This protein binds this small molecule.
Small molecule (SMILES): CC[C@H](C)[C@H](N)C(=O)N[C@@H](CC(C)C)C(=O)N1CCC[C@H]1C(=O)N[C@@H](CCSC)C(=O)N[C@@H](Cc1ccc(O)cc1)C(=O)N[C@@H](CCCCN)C(=O)N[C@@H](CC(C)C)C(=O)N[C@@H](CO)C(=O)N1CCC[C@H]1C=O

Binding-site contacts:
Ligand atom C contacts residue VAL1202 of chain 2.QA at 4.2 Å (hydrophobic).
Ligand atom CD2 contacts residue LEU1129 of chain 2.QA at 4.2 Å (hydrophobic).
Ligand atom CD1 contacts residue ASN1122 of chain 2.QA at 4.3 Å.
Ligand atom O contacts residue GLN1063 of chain 2.QA at 2.9 Å (h-bond).
Ligand atom CG contacts residue ALA1120 of chain 2.QA at 4.4 Å (hydrophobic).
Ligand atom O contacts residue HIS1126 of chain 2.QA at 3.3 Å (h-bond).
Ligand atom CD2 contacts residue PHE1125 of chain 2.QA at 4.2 Å (hydrophobic).
Ligand atom CE2 contacts residue ASN1072 of chain 2.QA at 4.4 Å.
Ligand atom CD2 contacts residue HIS1126 of chain 2.QA at 3.4 Å.
Ligand atom CB contacts residue THR1121 of chain 2.QA at 3.3 Å.
Ligand atom CD1 contacts residue GLN1063 of chain 2.QA at 3.8 Å.
Ligand atom CA contacts residue HIS1126 of chain 2.QA at 4.3 Å.
Ligand atom C contacts residue GLN1063 of chain 2.QA at 3.9 Å.
Ligand atom CD2 contacts residue GLN1063 of chain 2.QA at 3.6 Å.
Ligand atom CD1 contacts residue THR1121 of chain 2.QA at 3.0 Å.
Ligand atom CG contacts residue HIS1126 of chain 2.QA at 4.3 Å.
Ligand atom CD2 contacts residue THR1121 of chain 2.QA at 4.0 Å.
Ligand atom CG contacts residue THR1121 of chain 2.QA at 3.3 Å.
Ligand atom CG contacts residue GLN1063 of chain 2.QA at 4.3 Å.
Ligand atom OH contacts residue ASN1072 of chain 2.QA at 3.1 Å (h-bond).
Ligand atom CD1 contacts residue PHE1125 of chain 2.QA at 3.6 Å (hydrophobic).
Ligand atom CE2 contacts residue GLN1063 of chain 2.QA at 3.3 Å.
Ligand atom OH contacts residue GLN1063 of chain 2.QA at 3.7 Å.
Ligand atom SD contacts residue ASN1072 of chain 2.QA at 3.7 Å.
Ligand atom CZ contacts residue ASN1072 of chain 2.QA at 3.5 Å.
Ligand atom CE1 contacts residue ASN1072 of chain 2.QA at 3.3 Å.
Ligand atom C contacts residue HIS1126 of chain 2.QA at 4.0 Å.
Ligand atom CG contacts residue ASN1072 of chain 2.QA at 4.2 Å.
Ligand atom CD1 contacts residue ALA1120 of chain 2.QA at 4.3 Å (hydrophobic).
Ligand atom CD2 contacts residue THR1121 of chain 2.QA at 4.3 Å.
Ligand atom CE1 contacts residue THR1121 of chain 2.QA at 3.9 Å.
Ligand atom CA contacts residue GLN1063 of chain 2.QA at 4.3 Å.
Ligand atom CD2 contacts residue ALA1120 of chain 2.QA at 3.5 Å (hydrophobic).
Ligand atom CB contacts residue GLN1063 of chain 2.QA at 4.5 Å.
Ligand atom OH contacts residue HIS1068 of chain 2.QA at 3.8 Å.
Ligand atom CD1 contacts residue ASN1072 of chain 2.QA at 4.0 Å.
Ligand atom O contacts residue VAL1202 of chain 2.QA at 3.2 Å.
Ligand atom O contacts residue THR1121 of chain 2.QA at 4.0 Å.
Ligand atom CZ contacts residue GLN1063 of chain 2.QA at 4.1 Å.
Ligand atom CG2 contacts residue GLN1063 of chain 2.QA at 3.3 Å.

Sequence of chain 2.QA:
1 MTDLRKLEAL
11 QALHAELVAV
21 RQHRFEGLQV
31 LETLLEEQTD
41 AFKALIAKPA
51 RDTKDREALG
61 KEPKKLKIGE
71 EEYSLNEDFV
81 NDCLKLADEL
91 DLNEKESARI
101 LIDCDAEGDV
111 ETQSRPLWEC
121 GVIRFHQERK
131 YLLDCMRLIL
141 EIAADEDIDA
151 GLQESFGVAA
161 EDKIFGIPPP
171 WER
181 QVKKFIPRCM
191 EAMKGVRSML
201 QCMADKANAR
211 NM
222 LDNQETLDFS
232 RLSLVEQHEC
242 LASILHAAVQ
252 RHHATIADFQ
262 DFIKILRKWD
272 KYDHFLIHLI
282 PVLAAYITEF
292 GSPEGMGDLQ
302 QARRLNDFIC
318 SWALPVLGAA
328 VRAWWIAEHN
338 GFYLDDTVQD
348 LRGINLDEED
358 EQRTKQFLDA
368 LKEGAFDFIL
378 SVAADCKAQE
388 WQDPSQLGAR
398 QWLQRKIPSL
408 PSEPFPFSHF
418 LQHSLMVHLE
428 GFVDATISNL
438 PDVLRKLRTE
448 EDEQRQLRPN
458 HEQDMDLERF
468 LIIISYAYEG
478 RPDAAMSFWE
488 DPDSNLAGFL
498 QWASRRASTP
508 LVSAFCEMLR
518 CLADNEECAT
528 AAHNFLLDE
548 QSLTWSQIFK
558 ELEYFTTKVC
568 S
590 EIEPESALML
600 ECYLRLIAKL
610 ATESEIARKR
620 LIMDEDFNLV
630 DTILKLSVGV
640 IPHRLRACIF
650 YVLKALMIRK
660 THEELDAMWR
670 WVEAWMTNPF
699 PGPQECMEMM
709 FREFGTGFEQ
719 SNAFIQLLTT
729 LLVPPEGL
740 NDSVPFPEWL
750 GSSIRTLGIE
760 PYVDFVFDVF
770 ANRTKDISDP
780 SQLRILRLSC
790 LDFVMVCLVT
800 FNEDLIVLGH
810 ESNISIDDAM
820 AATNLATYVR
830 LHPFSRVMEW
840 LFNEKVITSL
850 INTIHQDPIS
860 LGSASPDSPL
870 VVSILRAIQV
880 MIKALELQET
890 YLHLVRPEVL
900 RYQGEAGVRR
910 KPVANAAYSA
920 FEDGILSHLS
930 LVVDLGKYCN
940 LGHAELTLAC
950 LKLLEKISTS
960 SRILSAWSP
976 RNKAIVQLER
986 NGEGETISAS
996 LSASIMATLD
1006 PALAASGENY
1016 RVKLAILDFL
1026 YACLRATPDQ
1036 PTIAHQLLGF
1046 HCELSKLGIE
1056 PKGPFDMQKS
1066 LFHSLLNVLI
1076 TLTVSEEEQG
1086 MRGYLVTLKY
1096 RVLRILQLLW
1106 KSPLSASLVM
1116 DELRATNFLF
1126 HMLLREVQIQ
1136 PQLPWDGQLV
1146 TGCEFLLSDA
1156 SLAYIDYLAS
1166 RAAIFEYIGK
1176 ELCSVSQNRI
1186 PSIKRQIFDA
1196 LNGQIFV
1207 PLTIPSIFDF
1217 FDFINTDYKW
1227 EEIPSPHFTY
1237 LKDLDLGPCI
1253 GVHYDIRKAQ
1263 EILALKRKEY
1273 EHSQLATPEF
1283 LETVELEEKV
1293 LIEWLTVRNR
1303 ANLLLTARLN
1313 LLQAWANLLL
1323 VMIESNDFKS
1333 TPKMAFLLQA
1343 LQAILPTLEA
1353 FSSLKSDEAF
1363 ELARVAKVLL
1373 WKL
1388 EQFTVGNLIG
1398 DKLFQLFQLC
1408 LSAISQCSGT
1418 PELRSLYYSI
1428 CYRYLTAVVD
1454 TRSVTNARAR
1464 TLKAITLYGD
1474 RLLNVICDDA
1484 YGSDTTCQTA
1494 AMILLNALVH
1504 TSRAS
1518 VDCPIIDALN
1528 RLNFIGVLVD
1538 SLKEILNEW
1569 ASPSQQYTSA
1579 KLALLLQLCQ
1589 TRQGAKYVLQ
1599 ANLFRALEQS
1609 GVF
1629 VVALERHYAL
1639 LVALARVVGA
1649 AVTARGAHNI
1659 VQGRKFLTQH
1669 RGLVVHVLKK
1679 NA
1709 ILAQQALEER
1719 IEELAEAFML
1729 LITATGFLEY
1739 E